Sequence of chain 1.B:
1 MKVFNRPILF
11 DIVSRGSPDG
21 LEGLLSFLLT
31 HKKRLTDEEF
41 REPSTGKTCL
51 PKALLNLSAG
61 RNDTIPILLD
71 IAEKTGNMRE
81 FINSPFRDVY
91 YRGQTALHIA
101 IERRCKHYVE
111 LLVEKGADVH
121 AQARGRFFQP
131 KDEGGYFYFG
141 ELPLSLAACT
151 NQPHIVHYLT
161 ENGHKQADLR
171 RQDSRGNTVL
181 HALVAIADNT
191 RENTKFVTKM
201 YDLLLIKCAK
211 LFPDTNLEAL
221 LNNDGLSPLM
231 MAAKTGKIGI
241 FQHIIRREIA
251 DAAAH

Binding-site contacts:
Ligand atom P5 contacts residue PRO153 of chain 1.B at 4.4 Å.
Ligand atom P1 contacts residue ASN151 of chain 1.B at 3.8 Å.
Ligand atom O13 contacts residue LYS199 of chain 1.B at 2.4 Å (salt-bridge).
Ligand atom O11 contacts residue ASN151 of chain 1.B at 3.5 Å (h-bond).
Ligand atom O52 contacts residue HIS154 of chain 1.B at 3.6 Å (h-bond).
Ligand atom P1 contacts residue LYS199 of chain 1.B at 3.7 Å.
Ligand atom C2 contacts residue ASN151 of chain 1.B at 4.0 Å.
Ligand atom C1 contacts residue PRO153 of chain 1.B at 4.0 Å (hydrophobic).
Ligand atom C4 contacts residue ASN151 of chain 1.B at 4.1 Å.
Ligand atom P5 contacts residue HIS154 of chain 1.B at 3.5 Å.
Ligand atom O41 contacts residue ARG104 of chain 1.B at 3.5 Å (salt-bridge).
Ligand atom C3 contacts residue ASN151 of chain 1.B at 3.5 Å.
Ligand atom P1 contacts residue PRO153 of chain 1.B at 4.5 Å.
Ligand atom O3 contacts residue ARG104 of chain 1.B at 3.6 Å (salt-bridge).
Ligand atom O6 contacts residue PRO153 of chain 1.B at 3.8 Å.
Ligand atom C5 contacts residue PRO153 of chain 1.B at 4.1 Å (hydrophobic).
Ligand atom C3 contacts residue ARG104 of chain 1.B at 3.6 Å.
Ligand atom O51 contacts residue HIS154 of chain 1.B at 3.0 Å (h-bond).
Ligand atom O11 contacts residue LYS199 of chain 1.B at 4.5 Å.
Ligand atom O42 contacts residue ARG104 of chain 1.B at 3.2 Å (salt-bridge).
Ligand atom O4 contacts residue ARG104 of chain 1.B at 3.1 Å (salt-bridge).
Ligand atom O52 contacts residue PRO153 of chain 1.B at 3.8 Å.
Ligand atom O53 contacts residue LYS106 of chain 1.B at 3.9 Å.
Ligand atom C6 contacts residue PRO153 of chain 1.B at 4.2 Å (hydrophobic).
Ligand atom O53 contacts residue HIS154 of chain 1.B at 3.2 Å.
Ligand atom C4 contacts residue ARG104 of chain 1.B at 3.9 Å.
Ligand atom O52 contacts residue ILE155 of chain 1.B at 4.5 Å.
Ligand atom O12 contacts residue PRO153 of chain 1.B at 3.4 Å.
Ligand atom O51 contacts residue PRO153 of chain 1.B at 3.9 Å.
Ligand atom O12 contacts residue ASN151 of chain 1.B at 2.5 Å (h-bond).
Ligand atom O12 contacts residue LYS199 of chain 1.B at 4.1 Å.
Ligand atom C5 contacts residue ASN151 of chain 1.B at 4.1 Å.
Ligand atom O3 contacts residue ASN151 of chain 1.B at 4.3 Å.
Ligand atom O4 contacts residue ASN151 of chain 1.B at 4.2 Å.
Ligand atom C1 contacts residue ASN151 of chain 1.B at 4.1 Å.
Ligand atom O52 contacts residue GLN152 of chain 1.B at 3.5 Å.
Ligand atom P4 contacts residue ARG104 of chain 1.B at 3.7 Å.

This protein binds this small molecule.
Small molecule (SMILES): O=P(O)(O)O[C@@H]1[C@H](O)[C@H](O)[C@@H](OP(=O)(O)O)[C@H](OP(=O)(O)O)[C@H]1O